Sequence of chain 1.A:
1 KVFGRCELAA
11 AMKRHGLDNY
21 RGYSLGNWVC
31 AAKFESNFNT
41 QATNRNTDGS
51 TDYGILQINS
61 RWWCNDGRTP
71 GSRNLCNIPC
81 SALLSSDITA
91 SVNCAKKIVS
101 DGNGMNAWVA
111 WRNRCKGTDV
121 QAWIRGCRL

The small molecule below binds the protein below.
Small molecule (SMILES): NC(=[NH2+])NCCC[C@H](N)C(=O)O

Binding-site contacts:
Ligand atom CA contacts residue ARG5 of chain 1.A at 3.5 Å.
Ligand atom CB contacts residue ARG5 of chain 1.A at 3.8 Å.
Ligand atom OXT contacts residue ARG125 of chain 1.A at 3.4 Å.
Ligand atom O contacts residue ARG125 of chain 1.A at 3.9 Å.
Ligand atom NE contacts residue TRP123 of chain 1.A at 4.2 Å.
Ligand atom CB contacts residue TRP123 of chain 1.A at 4.1 Å (hydrophobic).
Ligand atom CD contacts residue TRP123 of chain 1.A at 3.6 Å (hydrophobic).
Ligand atom CD contacts residue ALA122 of chain 1.A at 3.9 Å (hydrophobic).
Ligand atom CG contacts residue ALA122 of chain 1.A at 4.0 Å (hydrophobic).
Ligand atom CA contacts residue ALA122 of chain 1.A at 3.8 Å (hydrophobic).
Ligand atom C contacts residue ARG5 of chain 1.A at 3.8 Å.
Ligand atom O contacts residue ALA122 of chain 1.A at 3.5 Å (h-bond).
Ligand atom OXT contacts residue ALA122 of chain 1.A at 2.9 Å (h-bond).
Ligand atom NH1 contacts residue TRP123 of chain 1.A at 4.4 Å.
Ligand atom N contacts residue ARG5 of chain 1.A at 4.4 Å.
Ligand atom C contacts residue ARG125 of chain 1.A at 4.2 Å.
Ligand atom NE contacts residue ALA122 of chain 1.A at 3.6 Å.
Ligand atom C contacts residue ALA122 of chain 1.A at 3.1 Å (hydrophobic).
Ligand atom OXT contacts residue ARG5 of chain 1.A at 3.1 Å (salt-bridge).
Ligand atom CB contacts residue ALA122 of chain 1.A at 3.5 Å (hydrophobic).